Sequence of chain 1.A:
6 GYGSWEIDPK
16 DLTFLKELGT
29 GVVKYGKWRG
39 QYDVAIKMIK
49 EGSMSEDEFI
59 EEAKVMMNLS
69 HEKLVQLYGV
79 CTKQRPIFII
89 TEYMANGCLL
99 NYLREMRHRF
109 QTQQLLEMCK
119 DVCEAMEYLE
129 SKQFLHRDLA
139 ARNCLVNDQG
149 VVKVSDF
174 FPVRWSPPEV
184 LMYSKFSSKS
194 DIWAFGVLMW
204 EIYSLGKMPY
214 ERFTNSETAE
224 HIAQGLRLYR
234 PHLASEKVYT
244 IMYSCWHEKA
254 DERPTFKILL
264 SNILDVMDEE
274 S

A small-molecule ligand and the protein it binds are described below.
Small molecule (SMILES): CCN(CC)CCOc1ccc(Nc2ncc3cc(Oc4ccc(F)cc4)c(=O)n(C)c3n2)cc1

Binding-site contacts:
Ligand atom O28 contacts residue VAL31 of chain 1.A at 3.5 Å.
Ligand atom C34 contacts residue VAL73 of chain 1.A at 3.8 Å (hydrophobic).
Ligand atom C4 contacts residue MET92 of chain 1.A at 3.8 Å (hydrophobic).
Ligand atom C15 contacts residue GLY95 of chain 1.A at 3.6 Å.
Ligand atom C16 contacts residue GLY95 of chain 1.A at 3.8 Å.
Ligand atom C19 contacts residue GLY95 of chain 1.A at 3.6 Å.
Ligand atom C14 contacts residue MET92 of chain 1.A at 3.4 Å (hydrophobic).
Ligand atom N13 contacts residue MET92 of chain 1.A at 2.8 Å (h-bond).
Ligand atom C4 contacts residue LEU143 of chain 1.A at 3.9 Å (hydrophobic).
Ligand atom C4 contacts residue GLU90 of chain 1.A at 3.4 Å.
Ligand atom C10 contacts residue THR89 of chain 1.A at 3.1 Å.
Ligand atom F35 contacts residue MET64 of chain 1.A at 3.5 Å.
Ligand atom C16 contacts residue LEU23 of chain 1.A at 3.7 Å (hydrophobic).
Ligand atom N7 contacts residue VAL31 of chain 1.A at 3.6 Å.
Ligand atom C18 contacts residue GLY95 of chain 1.A at 3.8 Å.
Ligand atom N13 contacts residue TYR91 of chain 1.A at 3.8 Å.
Ligand atom N1 contacts residue MET92 of chain 1.A at 3.1 Å (h-bond).
Ligand atom C14 contacts residue GLY95 of chain 1.A at 3.5 Å.
Ligand atom F35 contacts residue ASP154 of chain 1.A at 3.1 Å.
Ligand atom C15 contacts residue MET92 of chain 1.A at 3.3 Å (hydrophobic).
Ligand atom C22 contacts residue LEU23 of chain 1.A at 3.9 Å (hydrophobic).
Ligand atom C15 contacts residue LEU23 of chain 1.A at 3.8 Å (hydrophobic).
Ligand atom C4 contacts residue ALA43 of chain 1.A at 3.4 Å (hydrophobic).
Ligand atom C5 contacts residue LEU143 of chain 1.A at 3.7 Å (hydrophobic).
Ligand atom C15 contacts residue TYR91 of chain 1.A at 3.7 Å (hydrophobic).
Ligand atom N1 contacts residue TYR91 of chain 1.A at 3.8 Å.
Ligand atom C31 contacts residue MET64 of chain 1.A at 3.9 Å (hydrophobic).
Ligand atom C29 contacts residue VAL31 of chain 1.A at 3.8 Å (hydrophobic).
Ligand atom C4 contacts residue THR89 of chain 1.A at 3.9 Å.
Ligand atom C5 contacts residue ALA43 of chain 1.A at 3.5 Å (hydrophobic).
Ligand atom C21 contacts residue LEU23 of chain 1.A at 3.2 Å (hydrophobic).
Ligand atom C32 contacts residue ASP154 of chain 1.A at 3.7 Å.
Ligand atom C27 contacts residue GLU22 of chain 1.A at 3.5 Å.
Ligand atom C26 contacts residue GLU22 of chain 1.A at 3.6 Å.
Ligand atom C8 contacts residue VAL31 of chain 1.A at 3.6 Å (hydrophobic).
Ligand atom C6 contacts residue LEU143 of chain 1.A at 3.8 Å (hydrophobic).
Ligand atom C10 contacts residue ALA43 of chain 1.A at 3.7 Å (hydrophobic).
Ligand atom C2 contacts residue MET92 of chain 1.A at 3.8 Å (hydrophobic).
Ligand atom C33 contacts residue SER153 of chain 1.A at 3.6 Å.
Ligand atom C32 contacts residue MET64 of chain 1.A at 3.7 Å (hydrophobic).